This protein binds this small molecule.
Small molecule (SMILES): O=c1ccn([C@@H]2O[C@H](CO[P](=O)(O)O[C@H]3[C@@H](O)[C@H](n4ccc(=O)[nH]c4=O)O[C@@H]3CO[P](=O)(O)O[C@H]3[C@@H](O)[C@H](n4ccc(=O)[nH]c4=O)O[C@@H]3CO[P](=O)(O)O[C@H]3[C@@H](O)[C@H](n4ccc(=O)[nH]c4=O)O[C@@H]3COP(=O)=O)[C@@H](O)[C@H]2O)c(=O)[nH]1

Binding-site contacts:
Ligand atom P contacts residue ARG15 of chain 18.A at 3.1 Å.
Ligand atom O2 contacts residue A3 of chain 18.B at 3.2 Å.
Ligand atom C5 contacts residue ARG19 of chain 18.A at 2.9 Å.
Ligand atom OP2 contacts residue ARG15 of chain 18.A at 2.5 Å.
Ligand atom C2 contacts residue A2 of chain 18.B at 3.9 Å.
Ligand atom OP2 contacts residue ARG19 of chain 18.A at 2.1 Å (salt-bridge).
Ligand atom OP1 contacts residue ARG19 of chain 18.A at 4.1 Å.
Ligand atom C2 contacts residue A3 of chain 18.B at 3.5 Å.
Ligand atom O4 contacts residue A1 of chain 18.B at 3.0 Å (h-bond).
Ligand atom N3 contacts residue A1 of chain 18.B at 2.7 Å (h-bond).
Ligand atom N1 contacts residue ARG19 of chain 18.A at 3.9 Å.
Ligand atom C3' contacts residue ARG15 of chain 18.A at 3.8 Å.
Ligand atom C1' contacts residue ARG19 of chain 18.A at 4.3 Å.
Ligand atom N3 contacts residue A2 of chain 18.B at 3.7 Å.
Ligand atom C5' contacts residue ARG15 of chain 18.A at 2.5 Å.
Ligand atom C2 contacts residue A1 of chain 18.B at 3.1 Å.
Ligand atom P contacts residue ARG19 of chain 18.A at 2.8 Å.
Ligand atom OP1 contacts residue ARG15 of chain 18.A at 2.5 Å.
Ligand atom C4' contacts residue ARG15 of chain 18.A at 3.3 Å.
Ligand atom C4 contacts residue A3 of chain 18.B at 3.6 Å.
Ligand atom C4 contacts residue A1 of chain 18.B at 3.4 Å.
Ligand atom O4 contacts residue A3 of chain 18.B at 2.8 Å (h-bond).
Ligand atom O4' contacts residue ARG19 of chain 18.A at 3.9 Å.
Ligand atom C3' contacts residue ARG19 of chain 18.A at 3.4 Å.
Ligand atom O3' contacts residue ARG19 of chain 18.A at 3.6 Å (salt-bridge).
Ligand atom O3' contacts residue ARG15 of chain 18.A at 3.1 Å (salt-bridge).
Ligand atom O2 contacts residue A2 of chain 18.B at 3.7 Å.
Ligand atom N3 contacts residue A3 of chain 18.B at 2.8 Å (h-bond).
Ligand atom OP1 contacts residue LYS18 of chain 18.A at 3.7 Å.
Ligand atom C4' contacts residue ARG19 of chain 18.A at 3.7 Å.
Ligand atom OP1 contacts residue MET14 of chain 18.A at 3.8 Å.
Ligand atom O5' contacts residue ARG15 of chain 18.A at 3.6 Å.
Ligand atom O2 contacts residue A1 of chain 18.B at 2.7 Å (h-bond).
Ligand atom C2' contacts residue ARG19 of chain 18.A at 3.6 Å.
Ligand atom C4 contacts residue ARG19 of chain 18.A at 3.9 Å.
Ligand atom N1 contacts residue A3 of chain 18.B at 4.3 Å.
Ligand atom C6 contacts residue ARG19 of chain 18.A at 2.7 Å.
Ligand atom O5' contacts residue ARG19 of chain 18.A at 2.1 Å (salt-bridge).
Ligand atom OP2 contacts residue ALA16 of chain 18.A at 4.1 Å.
Ligand atom C5' contacts residue ARG19 of chain 18.A at 3.2 Å.

Sequence of chain 18.A:
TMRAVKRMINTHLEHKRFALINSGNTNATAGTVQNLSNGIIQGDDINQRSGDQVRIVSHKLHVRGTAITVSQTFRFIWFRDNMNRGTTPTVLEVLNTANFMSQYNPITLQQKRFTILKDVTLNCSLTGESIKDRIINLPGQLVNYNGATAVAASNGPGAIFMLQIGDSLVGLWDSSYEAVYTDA